Binding-site contacts:
Ligand atom C3 contacts residue ASN106 of chain 6.A at 4.1 Å.
Ligand atom O3 contacts residue LYS190 of chain 6.A at 4.4 Å.
Ligand atom C2 contacts residue ASN106 of chain 6.A at 2.8 Å.
Ligand atom O4 contacts residue LYS190 of chain 6.A at 3.4 Å (salt-bridge).
Ligand atom C6 contacts residue LYS190 of chain 6.A at 3.7 Å.
Ligand atom C7 contacts residue ASN106 of chain 6.A at 3.2 Å.
Ligand atom O2 contacts residue SER191 of chain 6.A at 4.4 Å.
Ligand atom O5 contacts residue ASN188 of chain 6.A at 3.5 Å (h-bond).
Ligand atom C3 contacts residue LYS190 of chain 6.A at 3.4 Å.
Ligand atom C1 contacts residue ASN106 of chain 6.A at 1.5 Å.
Ligand atom C4 contacts residue LYS190 of chain 6.A at 4.2 Å.
Ligand atom O5 contacts residue ASN106 of chain 6.A at 2.5 Å (h-bond).
Ligand atom C5 contacts residue ASN106 of chain 6.A at 3.8 Å.
Ligand atom O7 contacts residue ASN106 of chain 6.A at 3.4 Å (h-bond).
Ligand atom C1 contacts residue ASN188 of chain 6.A at 3.9 Å.
Ligand atom O6 contacts residue LYS190 of chain 6.A at 4.4 Å.
Ligand atom O3 contacts residue SER191 of chain 6.A at 3.1 Å (h-bond).
Ligand atom C5 contacts residue LYS190 of chain 6.A at 3.8 Å.
Ligand atom O3 contacts residue ARG219 of chain 6.A at 4.0 Å.
Ligand atom O6 contacts residue ASN188 of chain 6.A at 3.3 Å (h-bond).
Ligand atom O3 contacts residue LYS190 of chain 6.A at 3.9 Å.
Ligand atom C5 contacts residue ASN188 of chain 6.A at 3.9 Å.
Ligand atom C3 contacts residue ASN188 of chain 6.A at 4.3 Å.
Ligand atom C1 contacts residue ASN188 of chain 6.A at 3.8 Å.
Ligand atom O2 contacts residue ASN188 of chain 6.A at 3.5 Å (h-bond).
Ligand atom C2 contacts residue ASN188 of chain 6.A at 4.1 Å.
Ligand atom C5 contacts residue LYS190 of chain 6.A at 4.2 Å.
Ligand atom C8 contacts residue ASN106 of chain 6.A at 3.2 Å.
Ligand atom C3 contacts residue SER191 of chain 6.A at 3.7 Å.
Ligand atom C6 contacts residue ASN188 of chain 6.A at 3.8 Å.
Ligand atom C1 contacts residue LYS190 of chain 6.A at 4.2 Å.
Ligand atom O3 contacts residue LYS476 of chain 6.A at 4.3 Å.
Ligand atom N2 contacts residue ASN106 of chain 6.A at 3.2 Å (h-bond).
Ligand atom C4 contacts residue LYS190 of chain 6.A at 3.3 Å.
Ligand atom O7 contacts residue LYS105 of chain 6.A at 4.3 Å.
Ligand atom C3 contacts residue LYS190 of chain 6.A at 4.3 Å.

This small molecule binds to this protein.
Small molecule (SMILES): CC(=O)N[C@H]1CO[C@H](CO[C@H]2O[C@@H](C)[C@@H](O)[C@@H](O)[C@@H]2O)[C@@H](O)[C@@H]1O

Sequence of chain 6.A:
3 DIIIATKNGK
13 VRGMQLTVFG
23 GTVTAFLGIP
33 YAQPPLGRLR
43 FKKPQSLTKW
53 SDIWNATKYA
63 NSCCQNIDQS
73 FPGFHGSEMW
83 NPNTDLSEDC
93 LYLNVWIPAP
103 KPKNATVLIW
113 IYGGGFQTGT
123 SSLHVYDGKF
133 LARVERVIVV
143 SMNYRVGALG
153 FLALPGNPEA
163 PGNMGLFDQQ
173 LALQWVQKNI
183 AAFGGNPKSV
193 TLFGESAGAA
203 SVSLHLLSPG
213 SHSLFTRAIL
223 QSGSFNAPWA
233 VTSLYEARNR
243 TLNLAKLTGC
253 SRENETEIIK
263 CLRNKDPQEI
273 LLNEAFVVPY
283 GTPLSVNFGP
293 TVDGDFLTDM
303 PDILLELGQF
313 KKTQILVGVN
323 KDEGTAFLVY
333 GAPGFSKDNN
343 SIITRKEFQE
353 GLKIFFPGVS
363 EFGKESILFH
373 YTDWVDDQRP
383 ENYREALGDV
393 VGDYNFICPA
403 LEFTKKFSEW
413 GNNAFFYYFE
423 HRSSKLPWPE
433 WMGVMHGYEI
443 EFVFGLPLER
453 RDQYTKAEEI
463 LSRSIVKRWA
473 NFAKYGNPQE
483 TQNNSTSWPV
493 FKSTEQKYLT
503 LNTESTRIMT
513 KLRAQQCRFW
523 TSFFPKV